Binding-site contacts:
Ligand atom O7 contacts residue HIS1097 of chain 1.A at 3.3 Å.
Ligand atom C6 contacts residue HIS1097 of chain 1.A at 4.3 Å.
Ligand atom O5 contacts residue HIS1097 of chain 1.A at 4.3 Å.
Ligand atom C2 contacts residue THR1096 of chain 1.A at 4.0 Å.
Ligand atom C4 contacts residue ASN1094 of chain 1.A at 4.2 Å.
Ligand atom C8 contacts residue HIS1097 of chain 1.A at 4.3 Å.
Ligand atom C1 contacts residue HIS1097 of chain 1.A at 4.3 Å.
Ligand atom O4 contacts residue HIS1097 of chain 1.A at 3.7 Å.
Ligand atom C8 contacts residue ASN1094 of chain 1.A at 3.7 Å.
Ligand atom C1 contacts residue THR1096 of chain 1.A at 4.3 Å.
Ligand atom O5 contacts residue ASN1094 of chain 1.A at 2.4 Å (h-bond).
Ligand atom C5 contacts residue PHE1099 of chain 1.A at 3.9 Å (hydrophobic).
Ligand atom C3 contacts residue ASN1094 of chain 1.A at 3.8 Å.
Ligand atom O5 contacts residue PHE1099 of chain 1.A at 3.7 Å.
Ligand atom O7 contacts residue ASN1094 of chain 1.A at 3.6 Å (h-bond).
Ligand atom C7 contacts residue HIS1097 of chain 1.A at 3.9 Å.
Ligand atom C4 contacts residue HIS1097 of chain 1.A at 3.9 Å.
Ligand atom C5 contacts residue ASN1094 of chain 1.A at 3.7 Å.
Ligand atom C3 contacts residue THR1096 of chain 1.A at 4.1 Å.
Ligand atom C1 contacts residue PHE1099 of chain 1.A at 4.2 Å (hydrophobic).
Ligand atom C5 contacts residue HIS1097 of chain 1.A at 3.5 Å.
Ligand atom N2 contacts residue THR1096 of chain 1.A at 3.2 Å (h-bond).
Ligand atom C1 contacts residue ASN1094 of chain 1.A at 1.4 Å.
Ligand atom C8 contacts residue THR1096 of chain 1.A at 4.0 Å.
Ligand atom C7 contacts residue THR1096 of chain 1.A at 4.2 Å.
Ligand atom C7 contacts residue ASN1094 of chain 1.A at 3.4 Å.
Ligand atom C2 contacts residue ASN1094 of chain 1.A at 2.4 Å.
Ligand atom N2 contacts residue ASN1094 of chain 1.A at 2.9 Å (h-bond).
Ligand atom C6 contacts residue PHE1099 of chain 1.A at 3.6 Å (hydrophobic).
Ligand atom C3 contacts residue HIS1097 of chain 1.A at 3.9 Å.

The small molecule below binds the protein below.
Small molecule (SMILES): CC(=O)N[C@H]1[C@H](O[C@H]2[C@H](O)[C@@H](NC(C)=O)CO[C@@H]2CO)O[C@H](CO)[C@@H](O)[C@@H]1O

Sequence of chain 1.A:
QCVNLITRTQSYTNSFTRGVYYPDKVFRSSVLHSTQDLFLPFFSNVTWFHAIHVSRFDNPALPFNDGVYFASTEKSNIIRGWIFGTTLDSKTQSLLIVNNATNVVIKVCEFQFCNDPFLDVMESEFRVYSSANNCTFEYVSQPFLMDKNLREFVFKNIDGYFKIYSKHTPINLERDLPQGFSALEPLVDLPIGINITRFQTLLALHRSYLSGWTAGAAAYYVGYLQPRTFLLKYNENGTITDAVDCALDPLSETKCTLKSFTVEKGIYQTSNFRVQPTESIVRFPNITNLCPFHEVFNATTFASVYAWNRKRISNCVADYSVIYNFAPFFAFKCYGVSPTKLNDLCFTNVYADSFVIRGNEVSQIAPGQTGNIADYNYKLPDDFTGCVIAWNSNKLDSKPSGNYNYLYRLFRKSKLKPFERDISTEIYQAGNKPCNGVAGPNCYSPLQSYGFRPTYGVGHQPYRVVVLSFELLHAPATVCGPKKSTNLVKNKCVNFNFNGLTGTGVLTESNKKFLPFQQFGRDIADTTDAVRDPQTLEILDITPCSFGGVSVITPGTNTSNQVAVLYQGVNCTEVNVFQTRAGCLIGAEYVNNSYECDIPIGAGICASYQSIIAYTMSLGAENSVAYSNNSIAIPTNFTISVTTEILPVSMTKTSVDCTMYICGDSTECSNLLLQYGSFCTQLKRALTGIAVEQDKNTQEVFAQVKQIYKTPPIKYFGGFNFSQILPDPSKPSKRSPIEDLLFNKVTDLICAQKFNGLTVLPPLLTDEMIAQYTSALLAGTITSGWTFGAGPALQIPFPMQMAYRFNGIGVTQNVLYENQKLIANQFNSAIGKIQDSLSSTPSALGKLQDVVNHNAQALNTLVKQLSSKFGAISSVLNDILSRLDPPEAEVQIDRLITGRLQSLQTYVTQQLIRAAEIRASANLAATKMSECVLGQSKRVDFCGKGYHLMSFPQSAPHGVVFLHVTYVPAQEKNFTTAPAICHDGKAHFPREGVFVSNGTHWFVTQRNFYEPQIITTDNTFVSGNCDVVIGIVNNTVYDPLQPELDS